Sequence of chain 1.B:
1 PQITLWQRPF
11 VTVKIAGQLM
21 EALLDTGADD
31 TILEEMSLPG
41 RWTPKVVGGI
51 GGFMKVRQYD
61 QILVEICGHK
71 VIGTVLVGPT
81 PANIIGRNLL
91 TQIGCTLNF

Sequence of chain 1.A:
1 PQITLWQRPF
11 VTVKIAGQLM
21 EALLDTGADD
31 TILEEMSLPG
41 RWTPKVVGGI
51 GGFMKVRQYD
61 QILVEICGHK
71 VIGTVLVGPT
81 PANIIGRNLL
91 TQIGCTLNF

Binding-site contacts:
Ligand atom C26 contacts residue KGQ1 of chain 1.D at 1.0 Å.
Ligand atom C28 contacts residue KGQ1 of chain 1.D at 1.3 Å.
Ligand atom C5 contacts residue KGQ1 of chain 1.D at 0.6 Å.
Ligand atom O11 contacts residue KGQ1 of chain 1.D at 2.7 Å.
Ligand atom C4 contacts residue KGQ1 of chain 1.D at 0.8 Å.
Ligand atom C6 contacts residue KGQ1 of chain 1.D at 1.2 Å.
Ligand atom O8 contacts residue KGQ1 of chain 1.D at 1.2 Å (h-bond).
Ligand atom N1 contacts residue KGQ1 of chain 1.D at 0.7 Å (h-bond).
Ligand atom N contacts residue KGQ1 of chain 1.D at 0.7 Å (h-bond).
Ligand atom O10 contacts residue KGQ1 of chain 1.D at 1.4 Å (h-bond).
Ligand atom C3 contacts residue KGQ1 of chain 1.D at 0.9 Å.
Ligand atom C20 contacts residue KGQ1 of chain 1.D at 0.9 Å.
Ligand atom C13 contacts residue KGQ1 of chain 1.D at 1.5 Å.
Ligand atom C10 contacts residue KGQ1 of chain 1.D at 1.1 Å.
Ligand atom S contacts residue KGQ1 of chain 1.D at 0.7 Å (h-bond).
Ligand atom O contacts residue KGQ1 of chain 1.D at 2.4 Å.
Ligand atom C24 contacts residue KGQ1 of chain 1.D at 0.9 Å.
Ligand atom C9 contacts residue KGQ1 of chain 1.D at 0.5 Å.
Ligand atom C12 contacts residue KGQ1 of chain 1.D at 1.4 Å.
Ligand atom C14 contacts residue KGQ1 of chain 1.D at 1.2 Å.
Ligand atom C32 contacts residue KGQ1 of chain 1.D at 1.3 Å.
Ligand atom C21 contacts residue KGQ1 of chain 1.D at 1.4 Å.
Ligand atom O6 contacts residue KGQ1 of chain 1.D at 1.0 Å.
Ligand atom O4 contacts residue KGQ1 of chain 1.D at 0.8 Å.
Ligand atom O8 contacts residue ASP25 of chain 1.B at 2.3 Å (salt-bridge).
Ligand atom O9 contacts residue KGQ1 of chain 1.D at 1.1 Å (h-bond).
Ligand atom O5 contacts residue KGQ1 of chain 1.D at 1.9 Å (h-bond).
Ligand atom C7 contacts residue KGQ1 of chain 1.D at 0.4 Å.
Ligand atom C11 contacts residue KGQ1 of chain 1.D at 0.8 Å.
Ligand atom C25 contacts residue KGQ1 of chain 1.D at 1.1 Å.
Ligand atom C23 contacts residue KGQ1 of chain 1.D at 0.6 Å.
Ligand atom C contacts residue KGQ1 of chain 1.D at 0.9 Å.
Ligand atom O7 contacts residue KGQ1 of chain 1.D at 0.6 Å (h-bond).
Ligand atom C1 contacts residue KGQ1 of chain 1.D at 1.9 Å.
Ligand atom C27 contacts residue KGQ1 of chain 1.D at 0.9 Å.
Ligand atom C8 contacts residue KGQ1 of chain 1.D at 1.5 Å.
Ligand atom C29 contacts residue KGQ1 of chain 1.D at 1.4 Å.
Ligand atom C22 contacts residue KGQ1 of chain 1.D at 0.2 Å.
Ligand atom C30 contacts residue KGQ1 of chain 1.D at 1.4 Å.
Ligand atom C31 contacts residue KGQ1 of chain 1.D at 2.3 Å.

This small molecule binds to this protein.
Small molecule (SMILES): CCOP(=O)(COc1ccc(C[C@H](NC(=O)O[C@H]2CO[C@H]3OCC[C@H]32)[C@H](O)CN(CC(C)C)S(=O)(=O)c2ccc(OC)cc2)cc1)OCC